Binding-site contacts:
Ligand atom O51 contacts residue LYS154 of chain 2.A at 3.3 Å (salt-bridge).
Ligand atom O52 contacts residue ARG151 of chain 2.A at 3.5 Å (salt-bridge).
Ligand atom O1A contacts residue TRP44 of chain 2.A at 4.0 Å.
Ligand atom O43 contacts residue LYS154 of chain 2.A at 3.4 Å (salt-bridge).
Ligand atom O5 contacts residue LYS154 of chain 2.A at 3.9 Å.
Ligand atom P1 contacts residue TRP44 of chain 2.A at 4.2 Å.
Ligand atom O52 contacts residue LYS154 of chain 2.A at 3.3 Å (salt-bridge).
Ligand atom O4 contacts residue LYS154 of chain 2.A at 4.1 Å.
Ligand atom O12 contacts residue ARG43 of chain 2.A at 3.6 Å.
Ligand atom O6 contacts residue TRP44 of chain 2.A at 3.4 Å.
Ligand atom C2 contacts residue ARG43 of chain 2.A at 4.1 Å.
Ligand atom O13 contacts residue TRP44 of chain 2.A at 3.6 Å.
Ligand atom C1A contacts residue TRP44 of chain 2.A at 3.8 Å (hydrophobic).
Ligand atom O1 contacts residue ARG43 of chain 2.A at 3.5 Å.
Ligand atom C4A contacts residue PHE140 of chain 4.A at 3.8 Å (hydrophobic).
Ligand atom O43 contacts residue GLN157 of chain 2.A at 3.9 Å.
Ligand atom O1B contacts residue LEU48 of chain 2.A at 3.7 Å.
Ligand atom O3C contacts residue TRP44 of chain 2.A at 4.2 Å.
Ligand atom P5 contacts residue ARG151 of chain 2.A at 3.4 Å.
Ligand atom O6 contacts residue ARG43 of chain 2.A at 3.6 Å.
Ligand atom O2 contacts residue ARG43 of chain 2.A at 3.4 Å (salt-bridge).
Ligand atom O3C contacts residue ARG45 of chain 2.A at 4.1 Å.
Ligand atom P1 contacts residue ARG45 of chain 2.A at 3.9 Å.
Ligand atom O11 contacts residue ARG43 of chain 2.A at 3.1 Å (salt-bridge).
Ligand atom O53 contacts residue ARG151 of chain 2.A at 3.6 Å.
Ligand atom O12 contacts residue ARG45 of chain 2.A at 2.8 Å (salt-bridge).
Ligand atom O1B contacts residue ARG45 of chain 2.A at 3.2 Å.
Ligand atom O53 contacts residue ILE42 of chain 2.A at 3.9 Å.
Ligand atom O12 contacts residue TRP44 of chain 2.A at 3.7 Å.
Ligand atom C1B contacts residue ARG45 of chain 2.A at 4.2 Å.
Ligand atom O53 contacts residue LYS148 of chain 2.A at 3.3 Å (salt-bridge).
Ligand atom C1B contacts residue LEU48 of chain 2.A at 4.1 Å (hydrophobic).
Ligand atom O51 contacts residue LYS153 of chain 2.A at 3.6 Å (salt-bridge).
Ligand atom O2C contacts residue TRP44 of chain 2.A at 3.4 Å.
Ligand atom O1 contacts residue TRP44 of chain 2.A at 3.6 Å.
Ligand atom O53 contacts residue ASP41 of chain 2.A at 3.5 Å (salt-bridge).
Ligand atom O11 contacts residue ARG45 of chain 2.A at 3.7 Å.
Ligand atom O51 contacts residue ARG151 of chain 2.A at 2.9 Å (salt-bridge).
Ligand atom P1 contacts residue ARG43 of chain 2.A at 3.8 Å.
Ligand atom P5 contacts residue LYS154 of chain 2.A at 3.7 Å.

Sequence of chain 4.A:
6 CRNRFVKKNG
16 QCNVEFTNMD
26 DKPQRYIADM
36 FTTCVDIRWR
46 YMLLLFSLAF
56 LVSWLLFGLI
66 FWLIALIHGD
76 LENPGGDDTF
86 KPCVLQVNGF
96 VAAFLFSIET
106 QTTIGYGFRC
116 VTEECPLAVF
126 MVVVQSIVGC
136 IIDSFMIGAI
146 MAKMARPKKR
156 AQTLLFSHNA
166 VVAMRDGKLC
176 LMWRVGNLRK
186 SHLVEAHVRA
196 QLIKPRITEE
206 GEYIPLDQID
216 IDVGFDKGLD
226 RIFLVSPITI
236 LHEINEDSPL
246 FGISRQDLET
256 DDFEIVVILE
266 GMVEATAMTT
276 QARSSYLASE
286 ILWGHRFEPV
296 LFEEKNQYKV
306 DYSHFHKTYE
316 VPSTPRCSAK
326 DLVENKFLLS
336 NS

This protein binds this small molecule.
Small molecule (SMILES): CCCCCCCC(=O)OC[C@H](COP(=O)(O)O[C@@H]1[C@H](O)[C@H](O)[C@@H](OP(=O)(O)O)[C@H](OP(=O)(O)O)[C@H]1O)OC(=O)CCCCCCC

Sequence of chain 2.A:
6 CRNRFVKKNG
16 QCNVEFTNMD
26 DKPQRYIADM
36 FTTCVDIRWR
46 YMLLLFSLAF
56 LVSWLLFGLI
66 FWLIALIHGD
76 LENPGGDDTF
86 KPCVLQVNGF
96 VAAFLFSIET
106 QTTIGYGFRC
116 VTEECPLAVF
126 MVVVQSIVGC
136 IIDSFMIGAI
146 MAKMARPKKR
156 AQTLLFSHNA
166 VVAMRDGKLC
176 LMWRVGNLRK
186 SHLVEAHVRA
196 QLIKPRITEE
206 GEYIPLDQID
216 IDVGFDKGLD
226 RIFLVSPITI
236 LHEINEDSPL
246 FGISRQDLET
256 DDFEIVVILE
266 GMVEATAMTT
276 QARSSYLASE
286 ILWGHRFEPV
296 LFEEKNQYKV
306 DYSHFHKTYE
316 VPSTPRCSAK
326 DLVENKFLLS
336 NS